Binding-site contacts:
Ligand atom C2 contacts residue ASN799 of chain 1.B at 2.5 Å.
Ligand atom C7 contacts residue ASN799 of chain 1.B at 3.6 Å.
Ligand atom C1 contacts residue ASN799 of chain 1.B at 1.4 Å.
Ligand atom O7 contacts residue ASN799 of chain 1.B at 3.9 Å.
Ligand atom C5 contacts residue SER801 of chain 1.B at 3.8 Å.
Ligand atom C8 contacts residue ASN799 of chain 1.B at 4.0 Å.
Ligand atom N2 contacts residue ASN799 of chain 1.B at 3.0 Å (h-bond).
Ligand atom O5 contacts residue SER801 of chain 1.B at 3.6 Å.
Ligand atom C6 contacts residue GLN802 of chain 1.B at 4.0 Å.
Ligand atom C1 contacts residue SER801 of chain 1.B at 3.5 Å.
Ligand atom C3 contacts residue ASN799 of chain 1.B at 3.8 Å.
Ligand atom C4 contacts residue ASN799 of chain 1.B at 4.2 Å.
Ligand atom O6 contacts residue SER801 of chain 1.B at 4.2 Å.
Ligand atom C8 contacts residue TYR794 of chain 1.B at 4.2 Å (hydrophobic).
Ligand atom O6 contacts residue GLN802 of chain 1.B at 2.9 Å (h-bond).
Ligand atom O5 contacts residue ASN799 of chain 1.B at 2.3 Å (h-bond).
Ligand atom C5 contacts residue ASN799 of chain 1.B at 3.6 Å.

The small molecule below binds the protein below.
Small molecule (SMILES): CC(=O)N[C@H]1[C@H](O[C@H]2[C@H](O)[C@@H](NC(C)=O)CO[C@@H]2CO)O[C@H](CO)[C@@H](O)[C@@H]1O

Sequence of chain 1.B:
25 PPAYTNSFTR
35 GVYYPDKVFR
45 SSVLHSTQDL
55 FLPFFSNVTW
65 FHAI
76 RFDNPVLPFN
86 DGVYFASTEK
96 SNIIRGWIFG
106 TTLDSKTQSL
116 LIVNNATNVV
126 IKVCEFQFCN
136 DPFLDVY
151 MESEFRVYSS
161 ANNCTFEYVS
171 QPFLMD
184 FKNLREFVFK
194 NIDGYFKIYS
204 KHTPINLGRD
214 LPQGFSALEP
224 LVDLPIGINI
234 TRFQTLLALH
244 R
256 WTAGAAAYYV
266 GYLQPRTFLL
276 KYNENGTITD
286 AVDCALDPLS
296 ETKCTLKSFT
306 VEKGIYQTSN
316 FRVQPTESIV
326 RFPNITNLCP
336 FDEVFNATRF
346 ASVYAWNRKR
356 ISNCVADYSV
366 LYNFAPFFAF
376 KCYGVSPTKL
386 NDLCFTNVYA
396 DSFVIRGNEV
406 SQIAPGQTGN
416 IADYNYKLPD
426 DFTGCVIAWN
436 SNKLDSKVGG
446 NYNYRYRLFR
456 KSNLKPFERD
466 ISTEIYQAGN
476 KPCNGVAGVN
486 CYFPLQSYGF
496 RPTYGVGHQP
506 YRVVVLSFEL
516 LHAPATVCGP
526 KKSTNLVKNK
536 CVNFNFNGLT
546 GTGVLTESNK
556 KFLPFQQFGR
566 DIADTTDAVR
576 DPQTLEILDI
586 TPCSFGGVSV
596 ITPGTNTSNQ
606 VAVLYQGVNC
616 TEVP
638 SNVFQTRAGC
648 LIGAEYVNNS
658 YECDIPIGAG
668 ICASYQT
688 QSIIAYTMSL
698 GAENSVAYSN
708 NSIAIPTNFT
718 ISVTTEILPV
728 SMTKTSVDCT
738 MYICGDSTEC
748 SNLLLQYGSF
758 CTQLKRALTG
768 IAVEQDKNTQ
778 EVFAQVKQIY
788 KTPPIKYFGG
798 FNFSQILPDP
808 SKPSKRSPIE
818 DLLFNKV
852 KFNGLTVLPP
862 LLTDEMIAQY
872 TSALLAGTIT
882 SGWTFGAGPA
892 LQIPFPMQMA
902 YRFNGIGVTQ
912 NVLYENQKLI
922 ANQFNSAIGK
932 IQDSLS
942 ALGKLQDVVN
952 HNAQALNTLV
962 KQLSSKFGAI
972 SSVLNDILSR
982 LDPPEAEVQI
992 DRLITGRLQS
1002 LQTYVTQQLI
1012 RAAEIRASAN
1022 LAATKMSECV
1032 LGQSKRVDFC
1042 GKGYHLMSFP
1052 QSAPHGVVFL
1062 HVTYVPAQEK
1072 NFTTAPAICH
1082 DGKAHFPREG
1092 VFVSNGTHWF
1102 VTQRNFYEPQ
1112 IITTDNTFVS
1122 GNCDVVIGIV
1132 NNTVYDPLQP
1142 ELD